This small molecule binds to this protein.
Small molecule (SMILES): CCCCCCCCCC(=O)N(CCO)C[C@@H](O)[C@@H](O)[C@@H](O)[C@@H](O)CO

Binding-site contacts:
Ligand atom C15 contacts residue VAL268 of chain 1.B at 4.2 Å (hydrophobic).
Ligand atom C18 contacts residue TRP272 of chain 1.B at 4.1 Å (hydrophobic).
Ligand atom O34 contacts residue LEU17 of chain 1.B at 3.8 Å.
Ligand atom C27 contacts residue TRP272 of chain 1.B at 4.2 Å (hydrophobic).
Ligand atom C18 contacts residue VAL72 of chain 1.B at 4.1 Å (hydrophobic).
Ligand atom C21 contacts residue TRP272 of chain 1.B at 4.0 Å (hydrophobic).
Ligand atom O34 contacts residue VAL21 of chain 1.B at 4.2 Å.
Ligand atom C30 contacts residue TRP272 of chain 1.B at 4.5 Å (hydrophobic).
Ligand atom O34 contacts residue MET18 of chain 1.B at 4.0 Å.
Ligand atom C24 contacts residue TRP272 of chain 1.B at 4.2 Å (hydrophobic).

Sequence of chain 1.B:
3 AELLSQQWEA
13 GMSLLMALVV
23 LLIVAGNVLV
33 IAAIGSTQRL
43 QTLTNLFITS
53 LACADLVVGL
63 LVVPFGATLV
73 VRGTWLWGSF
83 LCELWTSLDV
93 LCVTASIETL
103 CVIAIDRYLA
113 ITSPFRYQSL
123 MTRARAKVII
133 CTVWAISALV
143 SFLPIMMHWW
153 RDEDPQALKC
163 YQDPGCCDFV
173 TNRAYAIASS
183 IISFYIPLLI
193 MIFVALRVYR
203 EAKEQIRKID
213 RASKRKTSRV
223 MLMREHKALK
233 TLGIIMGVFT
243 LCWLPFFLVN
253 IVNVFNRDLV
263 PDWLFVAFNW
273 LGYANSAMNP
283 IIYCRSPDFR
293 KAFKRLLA